Sequence of chain 2.A:
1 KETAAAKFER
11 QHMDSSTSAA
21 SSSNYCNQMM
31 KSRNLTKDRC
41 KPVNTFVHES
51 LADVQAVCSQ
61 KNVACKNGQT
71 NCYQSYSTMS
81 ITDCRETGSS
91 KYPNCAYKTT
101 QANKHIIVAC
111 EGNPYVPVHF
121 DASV

The protein below binds the small molecule below.
Small molecule (SMILES): OC1CCCC1

Binding-site contacts:
Ligand atom O06 contacts residue ALA52 of chain 2.A at 4.3 Å.
Ligand atom C05 contacts residue ALA52 of chain 2.A at 4.2 Å (hydrophobic).
Ligand atom O06 contacts residue ALA56 of chain 2.A at 4.2 Å.
Ligand atom C03 contacts residue ALA52 of chain 2.A at 3.2 Å (hydrophobic).
Ligand atom C03 contacts residue GLN55 of chain 2.A at 4.4 Å.
Ligand atom C04 contacts residue ALA56 of chain 2.A at 4.4 Å (hydrophobic).
Ligand atom C04 contacts residue ALA52 of chain 2.A at 3.9 Å (hydrophobic).
Ligand atom C02 contacts residue GLN55 of chain 2.A at 3.6 Å.
Ligand atom C01 contacts residue ALA52 of chain 2.A at 4.3 Å (hydrophobic).
Ligand atom C01 contacts residue GLN55 of chain 2.A at 4.4 Å.
Ligand atom C03 contacts residue ALA56 of chain 2.A at 3.9 Å (hydrophobic).
Ligand atom C02 contacts residue ALA52 of chain 2.A at 3.9 Å (hydrophobic).